Sequence of chain 1.F:
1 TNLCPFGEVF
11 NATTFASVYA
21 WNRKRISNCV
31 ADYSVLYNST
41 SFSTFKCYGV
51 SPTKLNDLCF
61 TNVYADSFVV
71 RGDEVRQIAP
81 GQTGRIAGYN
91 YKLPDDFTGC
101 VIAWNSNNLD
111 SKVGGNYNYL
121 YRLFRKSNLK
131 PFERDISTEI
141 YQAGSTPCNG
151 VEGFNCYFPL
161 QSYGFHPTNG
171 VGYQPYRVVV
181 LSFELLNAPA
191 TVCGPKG

This small molecule binds to this protein.
Small molecule (SMILES): CC(=O)N[C@H]1[C@H](O[C@H]2[C@H](O)[C@@H](NC(C)=O)CO[C@@H]2CO[C@@H]2O[C@@H](C)[C@@H](O)[C@@H](O)[C@@H]2O)O[C@H](CO)[C@@H](O)[C@@H]1O

Binding-site contacts:
Ligand atom C7 contacts residue VAL35 of chain 1.F at 4.5 Å (hydrophobic).
Ligand atom C2 contacts residue ASN11 of chain 1.F at 2.5 Å.
Ligand atom O7 contacts residue GLY7 of chain 1.F at 3.9 Å.
Ligand atom N2 contacts residue ASN11 of chain 1.F at 3.0 Å (h-bond).
Ligand atom O7 contacts residue ASN11 of chain 1.F at 4.4 Å.
Ligand atom N2 contacts residue PHE10 of chain 1.F at 4.5 Å.
Ligand atom C3 contacts residue ASN11 of chain 1.F at 3.8 Å.
Ligand atom C5 contacts residue ASN11 of chain 1.F at 3.6 Å.
Ligand atom C7 contacts residue ASN11 of chain 1.F at 3.9 Å.
Ligand atom C7 contacts residue GLY7 of chain 1.F at 3.9 Å.
Ligand atom C8 contacts residue PHE10 of chain 1.F at 3.9 Å (hydrophobic).
Ligand atom O5 contacts residue ASN11 of chain 1.F at 2.3 Å (h-bond).
Ligand atom C4 contacts residue ASN11 of chain 1.F at 4.2 Å.
Ligand atom C8 contacts residue GLY7 of chain 1.F at 3.9 Å.
Ligand atom C1 contacts residue ASN11 of chain 1.F at 1.4 Å.
Ligand atom O6 contacts residue VAL35 of chain 1.F at 4.5 Å.
Ligand atom O7 contacts residue VAL35 of chain 1.F at 4.2 Å.
Ligand atom N2 contacts residue GLY7 of chain 1.F at 4.5 Å.
Ligand atom O3 contacts residue VAL35 of chain 1.F at 3.1 Å.
Ligand atom C8 contacts residue PHE6 of chain 1.F at 3.6 Å (hydrophobic).
Ligand atom C8 contacts residue LEU36 of chain 1.F at 4.0 Å (hydrophobic).
Ligand atom C3 contacts residue VAL35 of chain 1.F at 4.3 Å (hydrophobic).